Sequence of chain 1.A:
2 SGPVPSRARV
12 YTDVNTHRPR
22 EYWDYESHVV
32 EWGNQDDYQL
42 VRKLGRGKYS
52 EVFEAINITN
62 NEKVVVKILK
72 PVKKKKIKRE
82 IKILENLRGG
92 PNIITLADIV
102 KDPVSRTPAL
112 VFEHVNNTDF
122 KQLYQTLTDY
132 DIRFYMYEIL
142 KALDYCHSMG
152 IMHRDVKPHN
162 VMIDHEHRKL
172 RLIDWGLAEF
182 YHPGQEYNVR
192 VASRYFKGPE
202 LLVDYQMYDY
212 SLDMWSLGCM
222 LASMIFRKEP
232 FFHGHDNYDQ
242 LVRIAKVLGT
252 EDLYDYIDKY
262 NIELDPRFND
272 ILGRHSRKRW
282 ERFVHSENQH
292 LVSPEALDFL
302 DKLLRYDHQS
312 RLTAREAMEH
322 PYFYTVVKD

This protein binds this small molecule.
Small molecule (SMILES): O=C(O)c1ccc(/C=N/N=C2c3ccccc3-c3ccccc32)cc1

Binding-site contacts:
Ligand atom C24 contacts residue VAL66 of chain 1.A at 4.1 Å (hydrophobic).
Ligand atom C24 contacts residue ILE174 of chain 1.A at 4.0 Å (hydrophobic).
Ligand atom C05 contacts residue PHE113 of chain 1.A at 3.7 Å (hydrophobic).
Ligand atom C06 contacts residue VAL66 of chain 1.A at 4.2 Å (hydrophobic).
Ligand atom C02 contacts residue ILE174 of chain 1.A at 4.0 Å (hydrophobic).
Ligand atom N10 contacts residue LEU45 of chain 1.A at 4.0 Å.
Ligand atom C08 contacts residue VAL66 of chain 1.A at 3.5 Å (hydrophobic).
Ligand atom O01 contacts residue LYS68 of chain 1.A at 2.8 Å (salt-bridge).
Ligand atom C22 contacts residue MET163 of chain 1.A at 3.8 Å (hydrophobic).
Ligand atom O01 contacts residue ASP175 of chain 1.A at 3.4 Å.
Ligand atom C14 contacts residue ASN118 of chain 1.A at 3.9 Å.
Ligand atom C21 contacts residue LEU45 of chain 1.A at 4.0 Å (hydrophobic).
Ligand atom C13 contacts residue VAL116 of chain 1.A at 3.7 Å (hydrophobic).
Ligand atom N09 contacts residue MET163 of chain 1.A at 3.7 Å.
Ligand atom C23 contacts residue MET163 of chain 1.A at 4.1 Å (hydrophobic).
Ligand atom O03 contacts residue ILE174 of chain 1.A at 3.8 Å.
Ligand atom O03 contacts residue LYS68 of chain 1.A at 4.0 Å.
Ligand atom C20 contacts residue LEU45 of chain 1.A at 3.6 Å (hydrophobic).
Ligand atom C24 contacts residue VAL53 of chain 1.A at 4.0 Å (hydrophobic).
Ligand atom C23 contacts residue LEU45 of chain 1.A at 3.8 Å (hydrophobic).
Ligand atom C07 contacts residue VAL66 of chain 1.A at 3.7 Å (hydrophobic).
Ligand atom C04 contacts residue ILE174 of chain 1.A at 3.9 Å (hydrophobic).
Ligand atom C02 contacts residue PHE113 of chain 1.A at 3.9 Å (hydrophobic).
Ligand atom N10 contacts residue MET163 of chain 1.A at 4.1 Å.
Ligand atom C04 contacts residue PHE113 of chain 1.A at 4.0 Å (hydrophobic).
Ligand atom C05 contacts residue ILE174 of chain 1.A at 3.8 Å (hydrophobic).
Ligand atom C11 contacts residue LEU45 of chain 1.A at 3.7 Å (hydrophobic).
Ligand atom N09 contacts residue VAL66 of chain 1.A at 4.1 Å.
Ligand atom O03 contacts residue PHE113 of chain 1.A at 3.5 Å.
Ligand atom C12 contacts residue LEU45 of chain 1.A at 4.2 Å (hydrophobic).
Ligand atom C22 contacts residue LEU45 of chain 1.A at 4.0 Å (hydrophobic).
Ligand atom C04 contacts residue ASP175 of chain 1.A at 4.2 Å.
Ligand atom C15 contacts residue ASN118 of chain 1.A at 4.2 Å.
Ligand atom C13 contacts residue ASN118 of chain 1.A at 4.0 Å.
Ligand atom C25 contacts residue ILE174 of chain 1.A at 3.7 Å (hydrophobic).
Ligand atom O03 contacts residue ASP175 of chain 1.A at 2.8 Å (salt-bridge).
Ligand atom C06 contacts residue ILE174 of chain 1.A at 4.1 Å (hydrophobic).
Ligand atom C02 contacts residue LYS68 of chain 1.A at 3.7 Å.
Ligand atom C02 contacts residue ASP175 of chain 1.A at 3.3 Å.
Ligand atom C05 contacts residue ILE95 of chain 1.A at 4.1 Å (hydrophobic).